Sequence of chain 2.D:
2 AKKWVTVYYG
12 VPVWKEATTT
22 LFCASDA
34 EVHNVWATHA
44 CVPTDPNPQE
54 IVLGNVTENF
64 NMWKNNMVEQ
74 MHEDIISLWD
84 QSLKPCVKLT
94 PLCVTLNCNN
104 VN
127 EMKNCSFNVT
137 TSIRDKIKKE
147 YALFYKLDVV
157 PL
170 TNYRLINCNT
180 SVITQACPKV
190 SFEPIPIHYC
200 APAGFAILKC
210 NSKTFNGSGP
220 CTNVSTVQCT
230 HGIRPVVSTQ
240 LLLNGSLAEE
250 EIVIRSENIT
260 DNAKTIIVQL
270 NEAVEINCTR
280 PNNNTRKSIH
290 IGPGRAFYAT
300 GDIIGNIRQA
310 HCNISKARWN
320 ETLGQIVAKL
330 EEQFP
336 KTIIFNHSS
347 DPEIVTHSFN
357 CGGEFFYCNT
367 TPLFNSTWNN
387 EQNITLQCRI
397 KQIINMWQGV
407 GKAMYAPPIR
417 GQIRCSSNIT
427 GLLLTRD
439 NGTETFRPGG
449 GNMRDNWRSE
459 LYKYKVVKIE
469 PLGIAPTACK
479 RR

Binding-site contacts:
Ligand atom C4 contacts residue TYR147 of chain 2.D at 4.5 Å (hydrophobic).
Ligand atom O5 contacts residue ASN130 of chain 2.D at 2.4 Å (h-bond).
Ligand atom O4 contacts residue TYR147 of chain 2.D at 4.2 Å.
Ligand atom C4 contacts residue ASN130 of chain 2.D at 4.2 Å.
Ligand atom C3 contacts residue TYR147 of chain 2.D at 3.8 Å (hydrophobic).
Ligand atom N2 contacts residue ASP301 of chain 2.D at 4.4 Å.
Ligand atom O6 contacts residue TYR147 of chain 2.D at 3.6 Å.
Ligand atom C2 contacts residue ASN130 of chain 2.D at 2.5 Å.
Ligand atom C8 contacts residue LEU149 of chain 2.D at 4.3 Å (hydrophobic).
Ligand atom C5 contacts residue TYR147 of chain 2.D at 3.8 Å (hydrophobic).
Ligand atom C7 contacts residue TYR147 of chain 2.D at 4.4 Å (hydrophobic).
Ligand atom C6 contacts residue TYR147 of chain 2.D at 4.5 Å (hydrophobic).
Ligand atom C3 contacts residue ASN130 of chain 2.D at 3.8 Å.
Ligand atom C2 contacts residue TYR147 of chain 2.D at 4.1 Å (hydrophobic).
Ligand atom C8 contacts residue ASN130 of chain 2.D at 4.3 Å.
Ligand atom O7 contacts residue ASN130 of chain 2.D at 2.7 Å (h-bond).
Ligand atom C5 contacts residue ASN130 of chain 2.D at 3.6 Å.
Ligand atom C1 contacts residue ASN130 of chain 2.D at 1.4 Å.
Ligand atom C7 contacts residue ASN130 of chain 2.D at 3.0 Å.
Ligand atom C8 contacts residue ARG95 of chain 2.F at 4.0 Å.
Ligand atom C8 contacts residue ASP301 of chain 2.D at 3.6 Å.
Ligand atom O5 contacts residue TYR147 of chain 2.D at 4.0 Å.
Ligand atom N2 contacts residue ASN130 of chain 2.D at 2.9 Å (h-bond).
Ligand atom N2 contacts residue TYR147 of chain 2.D at 4.2 Å.
Ligand atom O7 contacts residue VAL104 of chain 2.D at 4.3 Å.
Ligand atom O7 contacts residue TYR147 of chain 2.D at 3.7 Å.
Ligand atom C1 contacts residue TYR147 of chain 2.D at 3.7 Å (hydrophobic).

Sequence of chain 2.F:
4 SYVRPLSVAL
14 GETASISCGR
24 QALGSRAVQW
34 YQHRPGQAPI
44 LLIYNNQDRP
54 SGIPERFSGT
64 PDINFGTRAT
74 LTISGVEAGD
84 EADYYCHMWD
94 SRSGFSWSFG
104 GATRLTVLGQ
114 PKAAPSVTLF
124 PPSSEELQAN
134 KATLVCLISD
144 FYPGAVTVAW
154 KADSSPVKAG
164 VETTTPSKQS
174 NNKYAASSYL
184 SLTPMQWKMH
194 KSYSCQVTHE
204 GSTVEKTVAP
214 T

A protein and the small-molecule ligand that binds it are described below.
Small molecule (SMILES): CC(=O)N[C@H]1[C@H](O[C@H]2[C@H](O)[C@@H](NC(C)=O)CO[C@@H]2CO)O[C@H](CO)[C@@H](O)[C@@H]1O